Binding-site contacts:
Ligand atom C4 contacts residue ASN1098 of chain 1.B at 4.3 Å.
Ligand atom C3 contacts residue ASN1098 of chain 1.B at 3.8 Å.
Ligand atom C5 contacts residue ASN1098 of chain 1.B at 3.7 Å.
Ligand atom C7 contacts residue ASN1098 of chain 1.B at 3.4 Å.
Ligand atom C1 contacts residue ASN1098 of chain 1.B at 1.4 Å.
Ligand atom N2 contacts residue ASN1098 of chain 1.B at 2.9 Å (h-bond).
Ligand atom C8 contacts residue ASN1098 of chain 1.B at 3.4 Å.
Ligand atom O7 contacts residue ASN1098 of chain 1.B at 3.8 Å.
Ligand atom C2 contacts residue ASN1098 of chain 1.B at 2.5 Å.
Ligand atom O5 contacts residue ASN1098 of chain 1.B at 2.4 Å (h-bond).

This protein binds this small molecule.
Small molecule (SMILES): CC(=O)N[C@@H]1[C@@H](O)[C@H](O)[C@@H](CO)O[C@H]1O

Sequence of chain 1.B:
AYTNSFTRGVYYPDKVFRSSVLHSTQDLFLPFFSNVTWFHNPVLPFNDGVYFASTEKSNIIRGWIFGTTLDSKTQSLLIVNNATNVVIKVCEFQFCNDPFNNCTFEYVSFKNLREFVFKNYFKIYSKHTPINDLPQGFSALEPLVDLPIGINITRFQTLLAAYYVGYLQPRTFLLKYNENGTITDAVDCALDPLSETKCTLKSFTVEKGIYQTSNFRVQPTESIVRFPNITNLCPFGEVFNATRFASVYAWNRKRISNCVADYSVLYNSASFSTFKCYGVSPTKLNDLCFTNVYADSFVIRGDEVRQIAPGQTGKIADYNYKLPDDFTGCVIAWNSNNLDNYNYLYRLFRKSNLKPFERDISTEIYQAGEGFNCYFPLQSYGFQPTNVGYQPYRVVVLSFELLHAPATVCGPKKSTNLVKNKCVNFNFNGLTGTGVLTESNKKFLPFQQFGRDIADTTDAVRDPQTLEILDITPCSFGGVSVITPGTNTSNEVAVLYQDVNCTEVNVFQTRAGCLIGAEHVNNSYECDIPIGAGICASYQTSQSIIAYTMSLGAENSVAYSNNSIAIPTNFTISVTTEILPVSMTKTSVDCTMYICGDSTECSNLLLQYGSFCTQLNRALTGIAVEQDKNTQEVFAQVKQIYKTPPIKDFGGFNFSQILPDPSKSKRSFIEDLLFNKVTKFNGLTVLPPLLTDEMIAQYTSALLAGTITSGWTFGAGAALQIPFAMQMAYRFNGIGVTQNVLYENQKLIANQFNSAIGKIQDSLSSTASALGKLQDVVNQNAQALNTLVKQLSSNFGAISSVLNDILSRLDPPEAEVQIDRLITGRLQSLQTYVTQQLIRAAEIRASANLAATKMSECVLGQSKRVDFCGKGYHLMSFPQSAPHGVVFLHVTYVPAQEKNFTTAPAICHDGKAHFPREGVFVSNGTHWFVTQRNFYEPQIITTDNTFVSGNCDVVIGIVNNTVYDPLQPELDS